Sequence of chain 33.C:
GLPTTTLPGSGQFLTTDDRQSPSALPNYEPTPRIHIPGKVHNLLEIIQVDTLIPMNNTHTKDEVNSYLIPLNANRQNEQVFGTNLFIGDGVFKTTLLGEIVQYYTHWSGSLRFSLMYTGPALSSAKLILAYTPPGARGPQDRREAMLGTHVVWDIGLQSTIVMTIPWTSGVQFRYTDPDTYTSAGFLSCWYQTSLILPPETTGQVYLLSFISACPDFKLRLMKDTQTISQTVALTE

Binding-site contacts:
Ligand atom C4B contacts residue LEU106 of chain 33.A at 4.0 Å (hydrophobic).
Ligand atom C5C contacts residue ILE104 of chain 33.A at 3.8 Å (hydrophobic).
Ligand atom C4 contacts residue TYR152 of chain 33.A at 3.9 Å (hydrophobic).
Ligand atom C3 contacts residue PHE186 of chain 33.A at 3.8 Å (hydrophobic).
Ligand atom C4C contacts residue ILE104 of chain 33.A at 3.9 Å (hydrophobic).
Ligand atom C7C contacts residue TYR197 of chain 33.A at 3.8 Å (hydrophobic).
Ligand atom C1C contacts residue TYR152 of chain 33.A at 4.0 Å (hydrophobic).
Ligand atom N2 contacts residue PHE186 of chain 33.A at 3.7 Å.
Ligand atom C2C contacts residue VAL188 of chain 33.A at 3.2 Å (hydrophobic).
Ligand atom O1 contacts residue TYR152 of chain 33.A at 3.9 Å.
Ligand atom C5 contacts residue PHE186 of chain 33.A at 3.5 Å (hydrophobic).
Ligand atom C4 contacts residue MET224 of chain 33.A at 3.8 Å (hydrophobic).
Ligand atom CM1 contacts residue SER107 of chain 33.A at 3.9 Å.
Ligand atom C7C contacts residue TYR128 of chain 33.A at 3.6 Å (hydrophobic).
Ligand atom C3C contacts residue TYR128 of chain 33.A at 3.9 Å (hydrophobic).
Ligand atom C6C contacts residue VAL191 of chain 33.A at 3.2 Å (hydrophobic).
Ligand atom C5B contacts residue TYR197 of chain 33.A at 3.8 Å (hydrophobic).
Ligand atom C5B contacts residue LEU106 of chain 33.A at 3.8 Å (hydrophobic).
Ligand atom C3C contacts residue VAL188 of chain 33.A at 3.3 Å (hydrophobic).
Ligand atom C31 contacts residue VAL176 of chain 33.A at 3.3 Å (hydrophobic).
Ligand atom C6B contacts residue LEU106 of chain 33.A at 4.0 Å (hydrophobic).
Ligand atom C5 contacts residue TYR152 of chain 33.A at 3.8 Å (hydrophobic).
Ligand atom C3 contacts residue PRO174 of chain 33.A at 3.8 Å (hydrophobic).
Ligand atom O1 contacts residue PHE186 of chain 33.A at 3.5 Å.
Ligand atom C5C contacts residue TYR128 of chain 33.A at 3.5 Å (hydrophobic).
Ligand atom O1 contacts residue VAL188 of chain 33.A at 3.8 Å.
Ligand atom O1 contacts residue ALA24 of chain 33.C at 3.6 Å.
Ligand atom C7C contacts residue VAL191 of chain 33.A at 4.0 Å (hydrophobic).
Ligand atom C4A contacts residue ASN198 of chain 33.A at 3.9 Å.
Ligand atom C31 contacts residue ALA150 of chain 33.A at 3.1 Å (hydrophobic).
Ligand atom C4C contacts residue TYR152 of chain 33.A at 3.8 Å (hydrophobic).
Ligand atom O1B contacts residue TYR128 of chain 33.A at 3.9 Å.
Ligand atom C31 contacts residue PRO174 of chain 33.A at 3.4 Å (hydrophobic).
Ligand atom N2 contacts residue ALA24 of chain 33.C at 3.4 Å.
Ligand atom C4 contacts residue PHE186 of chain 33.A at 3.6 Å (hydrophobic).
Ligand atom C31 contacts residue SER175 of chain 33.A at 3.6 Å.
Ligand atom C2C contacts residue TYR152 of chain 33.A at 4.0 Å (hydrophobic).
Ligand atom C6B contacts residue TYR197 of chain 33.A at 3.7 Å (hydrophobic).
Ligand atom N2 contacts residue PRO174 of chain 33.A at 3.9 Å.
Ligand atom O1B contacts residue ILE104 of chain 33.A at 3.9 Å.

The protein below binds the small molecule below.
Small molecule (SMILES): Cc1cc(CCCCCCCOc2ccc(C3=N[C@@H](C)CO3)cc2)on1

Sequence of chain 33.A:
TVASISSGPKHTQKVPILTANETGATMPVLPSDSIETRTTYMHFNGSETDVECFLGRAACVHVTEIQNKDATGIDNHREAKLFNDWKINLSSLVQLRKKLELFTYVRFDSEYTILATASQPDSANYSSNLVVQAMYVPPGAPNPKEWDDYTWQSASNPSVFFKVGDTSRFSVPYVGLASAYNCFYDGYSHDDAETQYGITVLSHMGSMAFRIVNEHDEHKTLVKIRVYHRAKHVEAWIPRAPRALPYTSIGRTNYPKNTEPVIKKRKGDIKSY